The small molecule below binds the protein below.
Small molecule (SMILES): COc1cc(N2CCN(C)CC2)ccc1Nc1nccc(-c2cn(C)c3cnccc23)n1

Sequence of chain 1.C:
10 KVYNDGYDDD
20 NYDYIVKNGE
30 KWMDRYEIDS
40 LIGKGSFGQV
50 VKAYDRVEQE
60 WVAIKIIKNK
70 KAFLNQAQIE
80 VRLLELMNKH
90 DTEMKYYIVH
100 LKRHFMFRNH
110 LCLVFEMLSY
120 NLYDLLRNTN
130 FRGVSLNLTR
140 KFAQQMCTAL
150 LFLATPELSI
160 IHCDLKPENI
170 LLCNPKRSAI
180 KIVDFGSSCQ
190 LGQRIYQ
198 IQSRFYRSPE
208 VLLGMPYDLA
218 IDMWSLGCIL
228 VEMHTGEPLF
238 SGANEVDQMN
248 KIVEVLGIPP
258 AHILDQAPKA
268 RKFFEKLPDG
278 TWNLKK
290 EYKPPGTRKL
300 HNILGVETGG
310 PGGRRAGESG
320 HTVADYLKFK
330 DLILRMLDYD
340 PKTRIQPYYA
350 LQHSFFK

Binding-site contacts:
Ligand atom C6 contacts residue ASN120 of chain 1.C at 3.7 Å.
Ligand atom C10 contacts residue ILE41 of chain 1.C at 3.6 Å (hydrophobic).
Ligand atom C27 contacts residue LYS64 of chain 1.C at 3.7 Å.
Ligand atom N16 contacts residue MET116 of chain 1.C at 3.7 Å.
Ligand atom N16 contacts residue LEU117 of chain 1.C at 2.9 Å (h-bond).
Ligand atom C11 contacts residue LEU117 of chain 1.C at 3.8 Å (hydrophobic).
Ligand atom C1 contacts residue ARG126 of chain 1.C at 3.5 Å.
Ligand atom C29 contacts residue ASP183 of chain 1.C at 3.7 Å.
Ligand atom C10 contacts residue SER118 of chain 1.C at 3.4 Å.
Ligand atom C15 contacts residue LEU170 of chain 1.C at 3.5 Å (hydrophobic).
Ligand atom O31 contacts residue MET116 of chain 1.C at 3.6 Å.
Ligand atom C11 contacts residue ILE41 of chain 1.C at 3.5 Å (hydrophobic).
Ligand atom C32 contacts residue ILE41 of chain 1.C at 3.8 Å (hydrophobic).
Ligand atom N2 contacts residue ASP123 of chain 1.C at 2.9 Å (salt-bridge).
Ligand atom C17 contacts residue GLU115 of chain 1.C at 3.3 Å.
Ligand atom C27 contacts residue VAL182 of chain 1.C at 3.7 Å (hydrophobic).
Ligand atom N20 contacts residue LEU170 of chain 1.C at 3.3 Å.
Ligand atom C27 contacts residue PHE114 of chain 1.C at 3.5 Å (hydrophobic).
Ligand atom C4 contacts residue ASP123 of chain 1.C at 3.5 Å.
Ligand atom C19 contacts residue LEU170 of chain 1.C at 3.5 Å (hydrophobic).
Ligand atom C25 contacts residue VAL182 of chain 1.C at 3.4 Å (hydrophobic).
Ligand atom N14 contacts residue ILE41 of chain 1.C at 3.7 Å.
Ligand atom C7 contacts residue ASP123 of chain 1.C at 3.7 Å.
Ligand atom C26 contacts residue VAL182 of chain 1.C at 3.3 Å (hydrophobic).
Ligand atom O31 contacts residue SER118 of chain 1.C at 3.5 Å (h-bond).
Ligand atom C10 contacts residue LEU117 of chain 1.C at 3.8 Å (hydrophobic).
Ligand atom O31 contacts residue ILE41 of chain 1.C at 3.6 Å.
Ligand atom C17 contacts residue LEU117 of chain 1.C at 3.6 Å (hydrophobic).
Ligand atom C3 contacts residue ASP123 of chain 1.C at 3.7 Å.
Ligand atom C9 contacts residue SER118 of chain 1.C at 3.4 Å.
Ligand atom O31 contacts residue LEU117 of chain 1.C at 3.1 Å (h-bond).
Ligand atom C24 contacts residue VAL182 of chain 1.C at 3.8 Å (hydrophobic).
Ligand atom C17 contacts residue ALA62 of chain 1.C at 3.5 Å (hydrophobic).
Ligand atom C32 contacts residue MET116 of chain 1.C at 3.4 Å (hydrophobic).
Ligand atom C12 contacts residue ILE41 of chain 1.C at 3.7 Å (hydrophobic).
Ligand atom C6 contacts residue ASP123 of chain 1.C at 3.4 Å.
Ligand atom C1 contacts residue ASP123 of chain 1.C at 3.1 Å.
Ligand atom N28 contacts residue LYS64 of chain 1.C at 3.0 Å (salt-bridge).
Ligand atom N14 contacts residue LEU117 of chain 1.C at 3.1 Å (h-bond).
Ligand atom N28 contacts residue ASP183 of chain 1.C at 3.8 Å.